The protein below binds the small molecule below.
Small molecule (SMILES): CC(=O)N[C@H]1[C@H](Oc2ccc([N+](=O)[O-])cc2)O[C@H](CO)[C@@H](O)[C@@H]1O

Sequence of chain 1.I:
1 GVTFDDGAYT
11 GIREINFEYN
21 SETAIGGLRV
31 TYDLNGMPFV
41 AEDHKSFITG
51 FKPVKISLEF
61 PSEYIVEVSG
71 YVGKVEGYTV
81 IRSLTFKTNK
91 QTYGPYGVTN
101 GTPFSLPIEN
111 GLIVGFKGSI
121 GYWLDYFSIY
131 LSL

Binding-site contacts:
Ligand atom N1' contacts residue TYR122 of chain 1.I at 3.9 Å.
Ligand atom O7 contacts residue PHE47 of chain 1.I at 3.5 Å.
Ligand atom O5 contacts residue GLY121 of chain 1.I at 3.8 Å.
Ligand atom C3 contacts residue GLY1 of chain 1.I at 3.7 Å.
Ligand atom C6' contacts residue TYR122 of chain 1.I at 3.5 Å (hydrophobic).
Ligand atom O2' contacts residue GLU76 of chain 1.I at 2.9 Å (salt-bridge).
Ligand atom C1 contacts residue TYR122 of chain 1.I at 3.6 Å (hydrophobic).
Ligand atom C4 contacts residue ASP125 of chain 1.I at 3.5 Å.
Ligand atom O6 contacts residue TYR122 of chain 1.I at 2.9 Å (h-bond).
Ligand atom O4 contacts residue ASP125 of chain 1.I at 2.8 Å (salt-bridge).
Ligand atom C5 contacts residue ASP125 of chain 1.I at 3.9 Å.
Ligand atom C6 contacts residue TYR78 of chain 1.I at 4.0 Å (hydrophobic).
Ligand atom C2' contacts residue TYR122 of chain 1.I at 3.9 Å (hydrophobic).
Ligand atom O1 contacts residue TYR78 of chain 1.I at 3.6 Å.
Ligand atom O6 contacts residue ASP125 of chain 1.I at 2.7 Å (salt-bridge).
Ligand atom C5' contacts residue TYR122 of chain 1.I at 3.6 Å (hydrophobic).
Ligand atom C2 contacts residue GLY1 of chain 1.I at 4.0 Å.
Ligand atom C2' contacts residue TYR78 of chain 1.I at 4.0 Å (hydrophobic).
Ligand atom O7 contacts residue GLY1 of chain 1.I at 3.4 Å.
Ligand atom C7 contacts residue PHE47 of chain 1.I at 3.9 Å (hydrophobic).
Ligand atom O4 contacts residue GLY121 of chain 1.I at 3.6 Å.
Ligand atom C1' contacts residue TYR78 of chain 1.I at 3.6 Å (hydrophobic).
Ligand atom C4 contacts residue GLY1 of chain 1.I at 3.8 Å.
Ligand atom C6' contacts residue TYR78 of chain 1.I at 3.5 Å (hydrophobic).
Ligand atom C3 contacts residue TYR78 of chain 1.I at 3.7 Å (hydrophobic).
Ligand atom C6 contacts residue ASP125 of chain 1.I at 3.1 Å.
Ligand atom O2' contacts residue TYR122 of chain 1.I at 4.0 Å.
Ligand atom C3' contacts residue TYR122 of chain 1.I at 3.8 Å (hydrophobic).
Ligand atom O4 contacts residue GLY1 of chain 1.I at 3.0 Å (h-bond).
Ligand atom C5 contacts residue TYR78 of chain 1.I at 3.9 Å (hydrophobic).
Ligand atom O1 contacts residue TYR122 of chain 1.I at 4.0 Å.
Ligand atom C6 contacts residue TRP123 of chain 1.I at 3.8 Å (hydrophobic).
Ligand atom C6 contacts residue TYR122 of chain 1.I at 3.8 Å (hydrophobic).
Ligand atom O6 contacts residue GLY121 of chain 1.I at 3.5 Å.
Ligand atom C1' contacts residue TYR122 of chain 1.I at 3.7 Å (hydrophobic).
Ligand atom O6 contacts residue TRP123 of chain 1.I at 3.0 Å (h-bond).
Ligand atom O3 contacts residue GLY1 of chain 1.I at 2.8 Å (h-bond).
Ligand atom C4' contacts residue TYR122 of chain 1.I at 3.7 Å (hydrophobic).
Ligand atom C4 contacts residue TYR78 of chain 1.I at 3.9 Å (hydrophobic).
Ligand atom O5 contacts residue TYR122 of chain 1.I at 3.1 Å (h-bond).